Binding-site contacts:
Ligand atom N7 contacts residue SER415 of chain 5.A at 3.9 Å.
Ligand atom C6 contacts residue PRO203 of chain 5.A at 4.0 Å (hydrophobic).
Ligand atom C4 contacts residue PRO203 of chain 5.A at 4.1 Å (hydrophobic).
Ligand atom C6 contacts residue PRO203 of chain 5.A at 4.0 Å (hydrophobic).
Ligand atom C2' contacts residue PRO203 of chain 5.A at 3.3 Å (hydrophobic).
Ligand atom N3 contacts residue ASP201 of chain 5.A at 4.2 Å.
Ligand atom N6 contacts residue VAL202 of chain 5.A at 4.2 Å.
Ligand atom C6 contacts residue GLY422 of chain 5.A at 3.7 Å.
Ligand atom C4 contacts residue PRO203 of chain 5.A at 4.0 Å (hydrophobic).
Ligand atom N6 contacts residue PHE421 of chain 5.A at 3.8 Å.
Ligand atom C5 contacts residue PRO203 of chain 5.A at 3.8 Å (hydrophobic).
Ligand atom N4 contacts residue VAL202 of chain 5.A at 2.9 Å (h-bond).
Ligand atom C5 contacts residue ARG91 of chain 5.A at 4.2 Å.
Ligand atom N7 contacts residue HIS413 of chain 5.A at 4.2 Å.
Ligand atom O3' contacts residue PRO414 of chain 5.A at 4.2 Å.
Ligand atom N1 contacts residue GLY422 of chain 5.A at 2.9 Å (h-bond).
Ligand atom N1 contacts residue VAL202 of chain 5.A at 3.5 Å.
Ligand atom C6 contacts residue VAL202 of chain 5.A at 4.1 Å (hydrophobic).
Ligand atom C2 contacts residue VAL202 of chain 5.A at 4.1 Å (hydrophobic).
Ligand atom C4 contacts residue ASP201 of chain 5.A at 3.5 Å.
Ligand atom C2' contacts residue HIS413 of chain 5.A at 3.7 Å.
Ligand atom N6 contacts residue GLY422 of chain 5.A at 3.3 Å (h-bond).
Ligand atom N1 contacts residue PRO203 of chain 5.A at 3.8 Å.
Ligand atom N1 contacts residue PRO203 of chain 5.A at 4.2 Å.
Ligand atom C2 contacts residue PRO203 of chain 5.A at 4.0 Å (hydrophobic).
Ligand atom N7 contacts residue PRO203 of chain 5.A at 4.1 Å.
Ligand atom N4 contacts residue ASP201 of chain 5.A at 2.6 Å.
Ligand atom C6 contacts residue SER415 of chain 5.A at 4.1 Å.
Ligand atom C1' contacts residue PRO203 of chain 5.A at 4.1 Å (hydrophobic).
Ligand atom C6 contacts residue VAL202 of chain 5.A at 4.2 Å (hydrophobic).
Ligand atom N7 contacts residue ASN392 of chain 5.A at 4.2 Å.
Ligand atom C2' contacts residue PRO414 of chain 5.A at 3.6 Å (hydrophobic).
Ligand atom C5 contacts residue ASP201 of chain 5.A at 3.3 Å.
Ligand atom C4 contacts residue VAL202 of chain 5.A at 3.7 Å (hydrophobic).
Ligand atom N6 contacts residue SER415 of chain 5.A at 3.8 Å.
Ligand atom C5 contacts residue PRO203 of chain 5.A at 4.0 Å (hydrophobic).
Ligand atom N6 contacts residue GLY420 of chain 5.A at 3.7 Å.
Ligand atom C2 contacts residue GLY422 of chain 5.A at 3.2 Å.
Ligand atom C8 contacts residue HIS413 of chain 5.A at 3.9 Å.
Ligand atom C5 contacts residue VAL202 of chain 5.A at 3.6 Å (hydrophobic).

A protein and the small-molecule ligand that binds it are described below.
Small molecule (SMILES): Nc1ccn([C@H]2C[C@H](O[P](=O)(O)OC[C@H]3O[C@@H](n4cnc5c(N)ncnc54)C[C@@H]3O)[C@@H](CO)O2)c(=O)n1

Sequence of chain 5.A:
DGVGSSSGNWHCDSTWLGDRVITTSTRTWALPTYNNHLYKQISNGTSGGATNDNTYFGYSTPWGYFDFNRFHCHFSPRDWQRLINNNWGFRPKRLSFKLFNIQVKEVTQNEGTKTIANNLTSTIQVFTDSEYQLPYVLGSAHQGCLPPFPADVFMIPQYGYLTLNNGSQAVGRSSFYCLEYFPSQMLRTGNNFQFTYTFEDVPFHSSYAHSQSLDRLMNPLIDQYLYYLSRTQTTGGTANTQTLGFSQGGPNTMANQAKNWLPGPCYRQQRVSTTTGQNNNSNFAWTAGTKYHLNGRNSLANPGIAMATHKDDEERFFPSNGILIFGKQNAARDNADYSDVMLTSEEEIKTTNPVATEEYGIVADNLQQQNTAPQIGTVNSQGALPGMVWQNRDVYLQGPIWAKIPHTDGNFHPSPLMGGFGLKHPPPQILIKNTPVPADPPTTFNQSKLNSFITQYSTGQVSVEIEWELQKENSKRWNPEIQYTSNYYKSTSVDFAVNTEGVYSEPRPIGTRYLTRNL